This protein binds this small molecule.
Small molecule (SMILES): CC(=O)N[C@H]1[C@H](O[C@H]2[C@H](O)[C@@H](NC(C)=O)CO[C@@H]2CO)O[C@H](CO)[C@@H](O[C@@H]2O[C@H](CO)[C@@H](O)[C@H](O[C@H]3O[C@H](CO)[C@@H](O)[C@H](O)[C@@H]3O[C@H]3O[C@H](CO)[C@@H](O)[C@H](O)[C@@H]3O)[C@@H]2O)[C@@H]1O

Binding-site contacts:
Ligand atom C1 contacts residue SER415 of chain 1.A at 3.9 Å.
Ligand atom C1 contacts residue ASN232 of chain 1.A at 1.4 Å.
Ligand atom C7 contacts residue SER415 of chain 1.A at 4.1 Å.
Ligand atom O6 contacts residue GLN408 of chain 1.A at 3.3 Å (h-bond).
Ligand atom C4 contacts residue VAL414 of chain 1.A at 3.8 Å (hydrophobic).
Ligand atom C8 contacts residue LEU231 of chain 1.A at 3.8 Å (hydrophobic).
Ligand atom C3 contacts residue ASN232 of chain 1.A at 3.8 Å.
Ligand atom O5 contacts residue ASN232 of chain 1.A at 2.4 Å (h-bond).
Ligand atom C2 contacts residue ASN232 of chain 1.A at 2.5 Å.
Ligand atom C5 contacts residue GLU181 of chain 1.A at 3.7 Å.
Ligand atom O3 contacts residue ARG274 of chain 1.A at 4.0 Å.
Ligand atom O4 contacts residue VAL414 of chain 1.A at 3.8 Å.
Ligand atom C8 contacts residue ASN346 of chain 1.A at 3.8 Å.
Ligand atom N2 contacts residue ASN232 of chain 1.A at 2.9 Å (h-bond).
Ligand atom O7 contacts residue ASN232 of chain 1.A at 3.8 Å.
Ligand atom O6 contacts residue GLY348 of chain 1.A at 3.4 Å.
Ligand atom C7 contacts residue ASN232 of chain 1.A at 3.6 Å.
Ligand atom C3 contacts residue VAL414 of chain 1.A at 3.8 Å (hydrophobic).
Ligand atom O3 contacts residue CYS413 of chain 1.A at 3.9 Å.
Ligand atom O3 contacts residue GLU181 of chain 1.A at 4.0 Å.
Ligand atom O5 contacts residue NAG1 of chain 1.M at 3.4 Å.
Ligand atom C6 contacts residue GLU181 of chain 1.A at 3.7 Å.
Ligand atom C8 contacts residue VAL224 of chain 1.A at 3.8 Å (hydrophobic).
Ligand atom O7 contacts residue VAL414 of chain 1.A at 3.1 Å (h-bond).
Ligand atom O4 contacts residue GLN408 of chain 1.A at 3.8 Å.
Ligand atom C3 contacts residue SER415 of chain 1.A at 3.7 Å.
Ligand atom C1 contacts residue NAG1 of chain 1.M at 4.0 Å.
Ligand atom C6 contacts residue SER179 of chain 1.A at 3.2 Å.
Ligand atom O7 contacts residue PRO182 of chain 1.A at 3.6 Å.
Ligand atom C1 contacts residue VAL414 of chain 1.A at 4.1 Å (hydrophobic).
Ligand atom C6 contacts residue GLN408 of chain 1.A at 3.4 Å.
Ligand atom O7 contacts residue CYS413 of chain 1.A at 3.7 Å.
Ligand atom C5 contacts residue VAL414 of chain 1.A at 3.4 Å (hydrophobic).
Ligand atom N2 contacts residue SER415 of chain 1.A at 3.1 Å (h-bond).
Ligand atom O6 contacts residue SER179 of chain 1.A at 3.2 Å (h-bond).
Ligand atom C6 contacts residue NAG1 of chain 1.M at 3.9 Å.
Ligand atom O5 contacts residue GLU181 of chain 1.A at 3.9 Å.
Ligand atom C2 contacts residue SER415 of chain 1.A at 3.7 Å.
Ligand atom C5 contacts residue NAG1 of chain 1.M at 3.8 Å.
Ligand atom C5 contacts residue ASN232 of chain 1.A at 3.7 Å.

Sequence of chain 1.A:
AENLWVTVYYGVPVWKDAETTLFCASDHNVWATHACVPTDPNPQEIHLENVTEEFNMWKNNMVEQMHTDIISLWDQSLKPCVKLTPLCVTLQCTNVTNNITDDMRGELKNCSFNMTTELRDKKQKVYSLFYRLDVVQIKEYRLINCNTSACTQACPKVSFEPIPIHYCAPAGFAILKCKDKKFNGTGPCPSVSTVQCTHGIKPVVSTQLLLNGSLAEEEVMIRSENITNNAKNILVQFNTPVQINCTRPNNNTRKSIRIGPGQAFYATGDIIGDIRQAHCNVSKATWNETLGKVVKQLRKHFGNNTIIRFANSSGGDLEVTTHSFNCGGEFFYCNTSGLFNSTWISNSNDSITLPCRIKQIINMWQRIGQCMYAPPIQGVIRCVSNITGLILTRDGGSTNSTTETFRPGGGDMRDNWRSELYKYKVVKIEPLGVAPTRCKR